Sequence of chain 1.B:
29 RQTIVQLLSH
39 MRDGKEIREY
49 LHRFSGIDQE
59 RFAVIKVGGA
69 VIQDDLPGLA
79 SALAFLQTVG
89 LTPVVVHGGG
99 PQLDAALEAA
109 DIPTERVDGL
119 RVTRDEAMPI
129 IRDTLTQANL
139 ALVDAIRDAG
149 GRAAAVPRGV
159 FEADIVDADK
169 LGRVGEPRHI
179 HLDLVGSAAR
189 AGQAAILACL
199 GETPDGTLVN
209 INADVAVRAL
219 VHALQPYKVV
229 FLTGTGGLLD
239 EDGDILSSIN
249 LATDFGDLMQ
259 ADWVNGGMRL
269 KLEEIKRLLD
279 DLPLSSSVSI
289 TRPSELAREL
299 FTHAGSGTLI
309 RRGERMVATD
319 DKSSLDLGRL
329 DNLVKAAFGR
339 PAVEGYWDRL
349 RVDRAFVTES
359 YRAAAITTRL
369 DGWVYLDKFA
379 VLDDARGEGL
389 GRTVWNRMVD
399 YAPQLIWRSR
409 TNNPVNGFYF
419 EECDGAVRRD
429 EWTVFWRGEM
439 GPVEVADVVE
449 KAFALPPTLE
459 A

This small molecule binds to this protein.
Small molecule (SMILES): NC(=[NH2+])NCCC[C@H](N)C(=O)O

Binding-site contacts:
Ligand atom CZ contacts residue ALA302 of chain 1.B at 3.5 Å (hydrophobic).
Ligand atom N contacts residue TYR48 of chain 1.B at 3.2 Å.
Ligand atom O contacts residue GLU297 of chain 1.B at 3.1 Å (salt-bridge).
Ligand atom CA contacts residue THR300 of chain 1.B at 3.7 Å.
Ligand atom NH2 contacts residue THR306 of chain 1.B at 3.7 Å.
Ligand atom CG contacts residue LEU307 of chain 1.B at 3.6 Å (hydrophobic).
Ligand atom CZ contacts residue LEU307 of chain 1.B at 3.5 Å (hydrophobic).
Ligand atom CZ contacts residue GLY303 of chain 1.B at 3.9 Å.
Ligand atom NH1 contacts residue ALA302 of chain 1.B at 2.8 Å (h-bond).
Ligand atom OXT contacts residue LYS226 of chain 1.B at 3.0 Å.
Ligand atom CD contacts residue GLU297 of chain 1.B at 3.8 Å.
Ligand atom O contacts residue LYS226 of chain 1.B at 3.0 Å.
Ligand atom CB contacts residue TYR48 of chain 1.B at 3.7 Å (hydrophobic).
Ligand atom CB contacts residue THR300 of chain 1.B at 3.6 Å.
Ligand atom CB contacts residue GLY385 of chain 1.B at 3.3 Å.
Ligand atom O contacts residue LEU298 of chain 1.B at 3.4 Å.
Ligand atom NH2 contacts residue LEU307 of chain 1.B at 3.1 Å (h-bond).
Ligand atom N contacts residue LEU298 of chain 1.B at 3.0 Å (h-bond).
Ligand atom OXT contacts residue SER285 of chain 1.B at 3.7 Å.
Ligand atom CZ contacts residue GLU297 of chain 1.B at 3.8 Å.
Ligand atom CD contacts residue GLY303 of chain 1.B at 3.7 Å.
Ligand atom NH2 contacts residue GLU297 of chain 1.B at 3.8 Å.
Ligand atom NE contacts residue LEU307 of chain 1.B at 3.3 Å.
Ligand atom CD contacts residue HIS301 of chain 1.B at 3.3 Å.
Ligand atom N contacts residue THR300 of chain 1.B at 2.7 Å (h-bond).
Ligand atom CG contacts residue GLU297 of chain 1.B at 3.1 Å.
Ligand atom CB contacts residue HIS301 of chain 1.B at 3.6 Å.
Ligand atom N contacts residue GLU297 of chain 1.B at 3.0 Å (salt-bridge).
Ligand atom CZ contacts residue SER245 of chain 1.B at 3.5 Å.
Ligand atom NE contacts residue GLY303 of chain 1.B at 3.6 Å.
Ligand atom NH1 contacts residue SER245 of chain 1.B at 2.8 Å (h-bond).
Ligand atom CA contacts residue GLU297 of chain 1.B at 3.7 Å.
Ligand atom OXT contacts residue LEU307 of chain 1.B at 3.6 Å.
Ligand atom CA contacts residue TYR48 of chain 1.B at 3.3 Å (hydrophobic).
Ligand atom NE contacts residue GLU297 of chain 1.B at 3.0 Å (salt-bridge).
Ligand atom NH2 contacts residue GLY305 of chain 1.B at 2.5 Å (h-bond).
Ligand atom C contacts residue LYS226 of chain 1.B at 3.5 Å.
Ligand atom NH2 contacts residue SER245 of chain 1.B at 3.0 Å (h-bond).
Ligand atom C contacts residue GLU297 of chain 1.B at 3.8 Å.
Ligand atom CZ contacts residue GLY305 of chain 1.B at 3.8 Å.